Binding-site contacts:
Ligand atom O contacts residue PRO50 of chain 1.K at 4.4 Å.
Ligand atom O contacts residue ALA49 of chain 1.K at 3.6 Å.
Ligand atom O contacts residue PRO51 of chain 1.L at 3.8 Å.
Ligand atom OXT contacts residue ASP34 of chain 1.K at 3.4 Å (salt-bridge).
Ligand atom C contacts residue TYR37 of chain 1.K at 4.1 Å (hydrophobic).
Ligand atom CA contacts residue LYS58 of chain 1.L at 3.9 Å.
Ligand atom O contacts residue TYR37 of chain 1.K at 3.8 Å.
Ligand atom OXT contacts residue LEU30 of chain 1.K at 3.9 Å.
Ligand atom CA contacts residue ASP34 of chain 1.K at 3.6 Å.
Ligand atom N contacts residue ASP34 of chain 1.K at 3.8 Å.
Ligand atom C contacts residue ASP34 of chain 1.K at 4.2 Å.
Ligand atom CA contacts residue PRO51 of chain 1.L at 4.4 Å (hydrophobic).
Ligand atom OXT contacts residue PHE38 of chain 1.K at 4.2 Å.

Sequence of chain 1.K:
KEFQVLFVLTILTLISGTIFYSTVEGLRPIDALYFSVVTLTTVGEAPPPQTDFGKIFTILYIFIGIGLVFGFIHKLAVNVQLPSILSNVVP

Sequence of chain 1.L:
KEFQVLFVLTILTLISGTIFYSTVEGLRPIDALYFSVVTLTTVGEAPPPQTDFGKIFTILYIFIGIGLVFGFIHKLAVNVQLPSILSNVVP

The small molecule below binds the protein below.
Small molecule (SMILES): NCC(=O)O